Binding-site contacts:
Ligand atom C06 contacts residue GLY142 of chain 1.B at 3.6 Å.
Ligand atom C04 contacts residue TYR138 of chain 1.B at 4.3 Å (hydrophobic).
Ligand atom N07 contacts residue LEU140 of chain 1.B at 3.0 Å (h-bond).
Ligand atom C02 contacts residue TYR138 of chain 1.B at 4.1 Å (hydrophobic).
Ligand atom S03 contacts residue ALA146 of chain 1.B at 3.8 Å.
Ligand atom C06 contacts residue TYR113 of chain 1.B at 4.0 Å (hydrophobic).
Ligand atom C06 contacts residue GLY143 of chain 1.B at 4.0 Å.
Ligand atom C04 contacts residue THR86 of chain 1.B at 4.2 Å.
Ligand atom C06 contacts residue LEU140 of chain 1.B at 3.7 Å (hydrophobic).
Ligand atom C05 contacts residue GLY142 of chain 1.B at 4.1 Å.
Ligand atom O08 contacts residue VAL139 of chain 1.B at 3.8 Å.
Ligand atom N07 contacts residue PRO87 of chain 1.B at 3.6 Å.
Ligand atom S03 contacts residue PRO87 of chain 1.B at 4.3 Å.
Ligand atom C06 contacts residue PRO87 of chain 1.B at 3.8 Å (hydrophobic).
Ligand atom N07 contacts residue GLY142 of chain 1.B at 4.3 Å.
Ligand atom N01 contacts residue SER134 of chain 1.B at 3.4 Å (h-bond).
Ligand atom O08 contacts residue PRO87 of chain 1.B at 3.3 Å.
Ligand atom C05 contacts residue PRO85 of chain 1.B at 4.2 Å (hydrophobic).
Ligand atom S03 contacts residue ILE135 of chain 1.B at 3.4 Å (h-bond).
Ligand atom N01 contacts residue GLY136 of chain 1.B at 3.2 Å (h-bond).
Ligand atom O08 contacts residue TYR138 of chain 1.B at 3.6 Å (h-bond).
Ligand atom C02 contacts residue SER134 of chain 1.B at 4.1 Å.
Ligand atom C05 contacts residue LEU140 of chain 1.B at 4.4 Å (hydrophobic).
Ligand atom S03 contacts residue THR86 of chain 1.B at 3.6 Å.
Ligand atom N01 contacts residue TYR138 of chain 1.B at 3.1 Å (h-bond).
Ligand atom N07 contacts residue VAL139 of chain 1.B at 4.1 Å.
Ligand atom S03 contacts residue PRO85 of chain 1.B at 4.1 Å.
Ligand atom C05 contacts residue THR86 of chain 1.B at 3.9 Å.
Ligand atom C04 contacts residue LEU140 of chain 1.B at 4.1 Å (hydrophobic).
Ligand atom S03 contacts residue SER134 of chain 1.B at 3.6 Å.
Ligand atom O08 contacts residue LEU140 of chain 1.B at 3.1 Å (h-bond).
Ligand atom C04 contacts residue PRO87 of chain 1.B at 3.6 Å (hydrophobic).
Ligand atom S03 contacts residue VAL133 of chain 1.B at 3.9 Å.
Ligand atom C02 contacts residue PRO87 of chain 1.B at 3.8 Å (hydrophobic).
Ligand atom C05 contacts residue PRO87 of chain 1.B at 3.7 Å (hydrophobic).
Ligand atom C05 contacts residue GLY143 of chain 1.B at 4.2 Å.
Ligand atom N01 contacts residue PRO87 of chain 1.B at 4.0 Å.
Ligand atom C02 contacts residue THR86 of chain 1.B at 3.9 Å.
Ligand atom N01 contacts residue ILE135 of chain 1.B at 4.2 Å.
Ligand atom N07 contacts residue TYR113 of chain 1.B at 3.6 Å.

Sequence of chain 1.B:
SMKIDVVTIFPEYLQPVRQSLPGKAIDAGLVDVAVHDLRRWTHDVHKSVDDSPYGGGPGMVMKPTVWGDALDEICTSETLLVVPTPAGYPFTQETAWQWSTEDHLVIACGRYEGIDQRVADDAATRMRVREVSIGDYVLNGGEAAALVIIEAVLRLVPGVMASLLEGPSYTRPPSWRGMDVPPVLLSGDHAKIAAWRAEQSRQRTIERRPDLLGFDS

A small-molecule ligand and the protein it binds are described below.
Small molecule (SMILES): NC(=S)c1ccno1